Sequence of chain 1.A:
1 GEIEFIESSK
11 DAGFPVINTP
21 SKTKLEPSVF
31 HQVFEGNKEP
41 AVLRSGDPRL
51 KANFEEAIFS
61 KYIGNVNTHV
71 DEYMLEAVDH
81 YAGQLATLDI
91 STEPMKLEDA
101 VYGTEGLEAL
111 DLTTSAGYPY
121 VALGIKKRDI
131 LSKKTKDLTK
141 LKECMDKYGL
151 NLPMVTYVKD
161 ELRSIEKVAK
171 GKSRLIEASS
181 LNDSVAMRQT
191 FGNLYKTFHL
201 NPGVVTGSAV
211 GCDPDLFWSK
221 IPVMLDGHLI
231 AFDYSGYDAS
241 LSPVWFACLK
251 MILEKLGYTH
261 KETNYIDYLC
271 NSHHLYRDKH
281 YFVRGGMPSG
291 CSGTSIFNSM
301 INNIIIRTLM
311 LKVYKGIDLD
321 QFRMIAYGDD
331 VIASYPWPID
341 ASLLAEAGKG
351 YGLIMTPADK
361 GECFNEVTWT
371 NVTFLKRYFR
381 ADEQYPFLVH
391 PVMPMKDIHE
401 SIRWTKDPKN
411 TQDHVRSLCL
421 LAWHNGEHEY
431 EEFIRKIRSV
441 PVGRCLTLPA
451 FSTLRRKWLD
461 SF

Binding-site contacts:
Ligand atom O4' contacts residue ALA122 of chain 1.A at 4.2 Å.
Ligand atom O2' contacts residue GLY124 of chain 1.A at 3.4 Å (h-bond).
Ligand atom O2' contacts residue ALA122 of chain 1.A at 3.0 Å (h-bond).
Ligand atom O2' contacts residue LEU123 of chain 1.A at 3.6 Å.
Ligand atom C1' contacts residue GLY124 of chain 1.A at 4.0 Å.
Ligand atom O4' contacts residue GLY124 of chain 1.A at 3.7 Å.
Ligand atom C2' contacts residue ALA122 of chain 1.A at 4.1 Å (hydrophobic).
Ligand atom C5' contacts residue LEU123 of chain 1.A at 3.8 Å (hydrophobic).
Ligand atom O4' contacts residue LEU123 of chain 1.A at 3.8 Å.
Ligand atom C1' contacts residue ALA122 of chain 1.A at 3.9 Å (hydrophobic).
Ligand atom C4' contacts residue LEU123 of chain 1.A at 3.5 Å (hydrophobic).
Ligand atom C4' contacts residue GLY124 of chain 1.A at 4.1 Å.

The small molecule below binds the protein below.
Small molecule (SMILES): Nc1nc(=O)c2ncn([C@@H]3O[C@H](CO[P](=O)(O)O[C@H]4[C@@H](O)[C@H](n5cnc6c(=O)nc(N)[nH]c65)O[C@@H]4COP(=O)=O)[C@@H](O)[C@H]3O)c2[nH]1